Binding-site contacts:
Ligand atom C2 contacts residue LYS182 of chain 1.A at 4.2 Å.
Ligand atom O contacts residue SER79 of chain 1.A at 4.3 Å.
Ligand atom C4 contacts residue GLU114 of chain 1.A at 4.0 Å.
Ligand atom C contacts residue GLY80 of chain 1.A at 3.6 Å.
Ligand atom O contacts residue THR256 of chain 1.A at 3.1 Å (h-bond).
Ligand atom C contacts residue ARG89 of chain 1.A at 3.9 Å.
Ligand atom C contacts residue ILE81 of chain 1.A at 3.5 Å (hydrophobic).
Ligand atom C2 contacts residue CA1 of chain 1.B at 3.2 Å.
Ligand atom O3 contacts residue PHE116 of chain 1.A at 4.1 Å.
Ligand atom C contacts residue GLU143 of chain 1.A at 3.9 Å.
Ligand atom C3 contacts residue GLU114 of chain 1.A at 3.8 Å.
Ligand atom O contacts residue ARG89 of chain 1.A at 4.3 Å.
Ligand atom C contacts residue GLY255 of chain 1.A at 4.4 Å.
Ligand atom C4 contacts residue GLU171 of chain 1.A at 4.2 Å.
Ligand atom O3 contacts residue GLY80 of chain 1.A at 4.3 Å.
Ligand atom C2 contacts residue ILE81 of chain 1.A at 4.1 Å (hydrophobic).
Ligand atom C2 contacts residue GLY80 of chain 1.A at 3.6 Å.
Ligand atom O3 contacts residue ASP164 of chain 1.A at 3.8 Å.
Ligand atom O3 contacts residue ARG89 of chain 1.A at 4.0 Å.
Ligand atom O contacts residue CA1 of chain 1.B at 2.6 Å.
Ligand atom O contacts residue ILE81 of chain 1.A at 4.4 Å.
Ligand atom OXT contacts residue ILE81 of chain 1.A at 2.6 Å (h-bond).
Ligand atom C3 contacts residue ILE81 of chain 1.A at 3.9 Å (hydrophobic).
Ligand atom C2 contacts residue GLU143 of chain 1.A at 3.8 Å.
Ligand atom C4 contacts residue LYS182 of chain 1.A at 4.1 Å.
Ligand atom O contacts residue GLU143 of chain 1.A at 3.3 Å (salt-bridge).
Ligand atom C3 contacts residue ARG89 of chain 1.A at 3.8 Å.
Ligand atom O3 contacts residue GLU143 of chain 1.A at 3.1 Å (salt-bridge).
Ligand atom C2 contacts residue ARG89 of chain 1.A at 3.8 Å.
Ligand atom C4 contacts residue ARG89 of chain 1.A at 3.4 Å.
Ligand atom O contacts residue GLU145 of chain 1.A at 3.8 Å.
Ligand atom O contacts residue GLY255 of chain 1.A at 3.6 Å.
Ligand atom C3 contacts residue GLY80 of chain 1.A at 3.5 Å.
Ligand atom O3 contacts residue LYS182 of chain 1.A at 3.0 Å (salt-bridge).
Ligand atom O3 contacts residue CA1 of chain 1.B at 2.4 Å.
Ligand atom O contacts residue GLY80 of chain 1.A at 4.3 Å.
Ligand atom OXT contacts residue ARG89 of chain 1.A at 4.1 Å.
Ligand atom OXT contacts residue GLY80 of chain 1.A at 3.5 Å.
Ligand atom C contacts residue CA1 of chain 1.B at 3.4 Å.
Ligand atom C contacts residue THR256 of chain 1.A at 4.2 Å.

A small-molecule ligand and the protein it binds are described below.
Small molecule (SMILES): CCC(=O)C(=O)O

Sequence of chain 1.A:
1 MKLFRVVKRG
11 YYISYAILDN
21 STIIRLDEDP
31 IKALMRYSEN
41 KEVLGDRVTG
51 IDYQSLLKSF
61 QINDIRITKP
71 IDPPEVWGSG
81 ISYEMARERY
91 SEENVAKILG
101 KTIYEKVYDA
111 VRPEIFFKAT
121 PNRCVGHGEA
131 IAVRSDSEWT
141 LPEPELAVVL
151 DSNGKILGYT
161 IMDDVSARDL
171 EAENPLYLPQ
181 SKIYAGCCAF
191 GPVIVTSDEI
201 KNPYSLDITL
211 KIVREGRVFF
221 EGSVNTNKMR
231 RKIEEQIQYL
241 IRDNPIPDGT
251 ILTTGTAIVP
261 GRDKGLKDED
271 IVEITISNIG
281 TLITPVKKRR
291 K